This small molecule binds to this protein.
Small molecule (SMILES): CC(=O)Nc1ccc(C(=O)O)cc1

Sequence of chain 1.C:
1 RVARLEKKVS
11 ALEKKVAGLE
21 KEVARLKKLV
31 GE

Binding-site contacts:
Ligand atom C5 contacts residue ARG1 of chain 1.C at 4.4 Å.
Ligand atom C4 contacts residue ARG1 of chain 1.C at 3.0 Å.
Ligand atom C7 contacts residue ALA3 of chain 1.C at 4.5 Å (hydrophobic).
Ligand atom C2 contacts residue ARG1 of chain 1.C at 3.7 Å.
Ligand atom C3 contacts residue ARG1 of chain 1.C at 2.5 Å.
Ligand atom C7 contacts residue ARG1 of chain 1.C at 1.4 Å.
Ligand atom C7 contacts residue VAL2 of chain 1.C at 3.4 Å (hydrophobic).
Ligand atom O1 contacts residue ARG1 of chain 1.C at 2.2 Å (salt-bridge).
Ligand atom O1 contacts residue ARG4 of chain 1.C at 3.6 Å.
Ligand atom O1 contacts residue VAL2 of chain 1.C at 3.7 Å.
Ligand atom O1 contacts residue ALA3 of chain 1.C at 4.3 Å.